This small molecule binds to this protein.
Small molecule (SMILES): Cc1cc(O)cc2c1CC(c1ccc(O)cc1)=C2c1ccccc1

Sequence of chain 1.A:
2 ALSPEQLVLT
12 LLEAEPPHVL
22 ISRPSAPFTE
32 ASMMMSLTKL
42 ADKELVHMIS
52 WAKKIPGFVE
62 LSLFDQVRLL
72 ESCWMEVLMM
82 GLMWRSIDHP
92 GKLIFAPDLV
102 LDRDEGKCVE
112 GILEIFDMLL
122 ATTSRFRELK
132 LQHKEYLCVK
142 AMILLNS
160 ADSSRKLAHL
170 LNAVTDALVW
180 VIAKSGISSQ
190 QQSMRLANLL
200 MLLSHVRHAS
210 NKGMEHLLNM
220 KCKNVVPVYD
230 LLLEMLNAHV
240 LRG

Binding-site contacts:
Ligand atom O17 contacts residue HIS215 of chain 1.A at 2.5 Å (h-bond).
Ligand atom O17 contacts residue GLY212 of chain 1.A at 3.6 Å.
Ligand atom C11 contacts residue LEU41 of chain 1.A at 3.9 Å (hydrophobic).
Ligand atom C21 contacts residue ALA42 of chain 1.A at 3.2 Å (hydrophobic).
Ligand atom C2 contacts residue HIS215 of chain 1.A at 3.4 Å.
Ligand atom C22 contacts residue ALA42 of chain 1.A at 3.2 Å (hydrophobic).
Ligand atom C13 contacts residue LEU79 of chain 1.A at 3.6 Å (hydrophobic).
Ligand atom C11 contacts residue GLU45 of chain 1.A at 3.4 Å.
Ligand atom O18 contacts residue LEU79 of chain 1.A at 3.7 Å.
Ligand atom C20 contacts residue ALA42 of chain 1.A at 4.0 Å (hydrophobic).
Ligand atom C16 contacts residue ILE113 of chain 1.A at 3.9 Å (hydrophobic).
Ligand atom C3 contacts residue ILE113 of chain 1.A at 3.8 Å (hydrophobic).
Ligand atom C22 contacts residue LEU38 of chain 1.A at 4.0 Å (hydrophobic).
Ligand atom O18 contacts residue GLU45 of chain 1.A at 2.6 Å (salt-bridge).
Ligand atom C23 contacts residue ALA42 of chain 1.A at 4.0 Å (hydrophobic).
Ligand atom C24 contacts residue LEU38 of chain 1.A at 3.6 Å (hydrophobic).
Ligand atom C21 contacts residue LEU216 of chain 1.A at 4.0 Å (hydrophobic).
Ligand atom C16 contacts residue ILE116 of chain 1.A at 3.5 Å (hydrophobic).
Ligand atom O17 contacts residue MET35 of chain 1.A at 3.9 Å.
Ligand atom C23 contacts residue LEU38 of chain 1.A at 3.6 Å (hydrophobic).
Ligand atom C21 contacts residue TRP75 of chain 1.A at 3.8 Å (hydrophobic).
Ligand atom C13 contacts residue LEU83 of chain 1.A at 3.9 Å (hydrophobic).
Ligand atom C13 contacts residue PHE96 of chain 1.A at 4.0 Å (hydrophobic).
Ligand atom O18 contacts residue ARG86 of chain 1.A at 3.2 Å (salt-bridge).
Ligand atom C22 contacts residue THR39 of chain 1.A at 3.9 Å.
Ligand atom C12 contacts residue LEU79 of chain 1.A at 3.9 Å (hydrophobic).
Ligand atom C12 contacts residue GLU45 of chain 1.A at 3.4 Å.
Ligand atom C22 contacts residue LEU231 of chain 1.A at 3.6 Å (hydrophobic).
Ligand atom C4 contacts residue ILE113 of chain 1.A at 4.0 Å (hydrophobic).
Ligand atom O17 contacts residue LEU216 of chain 1.A at 3.1 Å (h-bond).
Ligand atom C3 contacts residue GLY212 of chain 1.A at 4.0 Å.
Ligand atom C3 contacts residue HIS215 of chain 1.A at 3.5 Å.
Ligand atom C20 contacts residue MET76 of chain 1.A at 3.5 Å (hydrophobic).
Ligand atom C9 contacts residue PHE96 of chain 1.A at 3.8 Å (hydrophobic).
Ligand atom C2 contacts residue GLY212 of chain 1.A at 3.7 Å.
Ligand atom C14 contacts residue PHE96 of chain 1.A at 3.8 Å (hydrophobic).
Ligand atom C22 contacts residue LEU216 of chain 1.A at 4.0 Å (hydrophobic).
Ligand atom C23 contacts residue THR39 of chain 1.A at 3.5 Å.
Ligand atom C7 contacts residue MET80 of chain 1.A at 4.0 Å (hydrophobic).
Ligand atom C21 contacts residue LEU231 of chain 1.A at 3.9 Å (hydrophobic).